Sequence of chain 2.C:
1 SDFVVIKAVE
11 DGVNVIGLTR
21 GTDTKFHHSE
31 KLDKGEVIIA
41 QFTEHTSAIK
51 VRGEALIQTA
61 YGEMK

This protein binds this small molecule.
Small molecule (SMILES): N[C@@H](Cc1c[nH]c2ccccc12)C(=O)O

Sequence of chain 2.D:
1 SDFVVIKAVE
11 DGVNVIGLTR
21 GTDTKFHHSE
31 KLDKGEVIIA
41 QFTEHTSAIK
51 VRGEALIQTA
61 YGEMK

Binding-site contacts:
Ligand atom CZ2 contacts residue GLU44 of chain 2.C at 4.0 Å.
Ligand atom CB contacts residue SER1 of chain 2.C at 3.4 Å.
Ligand atom CG contacts residue ARG20 of chain 2.C at 4.1 Å.
Ligand atom C contacts residue SER1 of chain 2.D at 3.3 Å.
Ligand atom CG contacts residue SER1 of chain 2.C at 4.0 Å.
Ligand atom CD2 contacts residue GLU44 of chain 2.C at 4.3 Å.
Ligand atom OXT contacts residue GLN41 of chain 2.D at 3.6 Å (h-bond).
Ligand atom CA contacts residue SER1 of chain 2.C at 3.5 Å.
Ligand atom CG contacts residue THR43 of chain 2.C at 4.1 Å.
Ligand atom CB contacts residue ARG20 of chain 2.C at 3.8 Å.
Ligand atom CG contacts residue PHE42 of chain 2.C at 4.1 Å (hydrophobic).
Ligand atom CE3 contacts residue ARG20 of chain 2.C at 3.7 Å.
Ligand atom NE1 contacts residue THR43 of chain 2.C at 4.1 Å.
Ligand atom N contacts residue SER1 of chain 2.D at 3.1 Å (h-bond).
Ligand atom CE2 contacts residue THR43 of chain 2.C at 4.2 Å.
Ligand atom CD1 contacts residue SER1 of chain 2.C at 3.9 Å.
Ligand atom CD1 contacts residue THR43 of chain 2.C at 3.9 Å.
Ligand atom OXT contacts residue ARG20 of chain 2.C at 4.4 Å.
Ligand atom CE2 contacts residue GLU44 of chain 2.C at 3.9 Å.
Ligand atom CA contacts residue GLN41 of chain 2.D at 3.8 Å.
Ligand atom CA contacts residue SER1 of chain 2.D at 3.7 Å.
Ligand atom N contacts residue ASP2 of chain 2.C at 3.9 Å.
Ligand atom NE1 contacts residue GLU44 of chain 2.C at 3.8 Å.
Ligand atom CD1 contacts residue PHE42 of chain 2.C at 3.8 Å (hydrophobic).
Ligand atom CD2 contacts residue ARG20 of chain 2.C at 4.0 Å.
Ligand atom OXT contacts residue SER1 of chain 2.D at 3.2 Å.
Ligand atom CD1 contacts residue GLU44 of chain 2.C at 4.2 Å.
Ligand atom N contacts residue GLN41 of chain 2.D at 3.0 Å (h-bond).
Ligand atom CH2 contacts residue GLU44 of chain 2.C at 4.4 Å.
Ligand atom CD2 contacts residue THR43 of chain 2.C at 4.2 Å.
Ligand atom CB contacts residue PHE42 of chain 2.C at 3.9 Å (hydrophobic).
Ligand atom CB contacts residue THR43 of chain 2.C at 4.3 Å.
Ligand atom O contacts residue SER1 of chain 2.D at 3.6 Å (h-bond).
Ligand atom N contacts residue SER1 of chain 2.C at 3.2 Å (h-bond).
Ligand atom CB contacts residue GLN41 of chain 2.D at 3.8 Å.
Ligand atom CZ3 contacts residue ARG20 of chain 2.C at 4.2 Å.
Ligand atom C contacts residue GLN41 of chain 2.D at 4.1 Å.